Binding-site contacts:
Ligand atom O5 contacts residue ASN16 of chain 1.C at 2.4 Å (h-bond).
Ligand atom C3 contacts residue ASN16 of chain 1.C at 3.8 Å.
Ligand atom O7 contacts residue ASN16 of chain 1.C at 4.3 Å.
Ligand atom C8 contacts residue THR31 of chain 1.C at 4.1 Å.
Ligand atom C3 contacts residue NAG1 of chain 1.M at 3.7 Å.
Ligand atom C2 contacts residue ASN16 of chain 1.C at 2.4 Å.
Ligand atom O3 contacts residue NAG1 of chain 1.M at 3.9 Å.
Ligand atom C8 contacts residue ASN32 of chain 1.C at 3.8 Å.
Ligand atom C5 contacts residue ASN16 of chain 1.C at 3.7 Å.
Ligand atom C7 contacts residue ASN16 of chain 1.C at 3.9 Å.
Ligand atom C8 contacts residue ASN16 of chain 1.C at 3.9 Å.
Ligand atom C1 contacts residue ASN16 of chain 1.C at 1.4 Å.
Ligand atom C4 contacts residue NAG1 of chain 1.M at 4.4 Å.
Ligand atom O4 contacts residue NAG1 of chain 1.M at 4.0 Å.
Ligand atom N2 contacts residue ASN16 of chain 1.C at 2.9 Å (h-bond).
Ligand atom C4 contacts residue ASN16 of chain 1.C at 4.2 Å.
Ligand atom C8 contacts residue THR18 of chain 1.C at 3.6 Å.
Ligand atom C7 contacts residue ASN32 of chain 1.C at 4.5 Å.

A small-molecule ligand and the protein it binds are described below.
Small molecule (SMILES): CC(=O)N[C@H]1[C@H](O[C@H]2[C@H](O)[C@@H](NC(C)=O)CO[C@@H]2CO)O[C@H](CO)[C@@H](O)[C@@H]1O

Sequence of chain 1.C:
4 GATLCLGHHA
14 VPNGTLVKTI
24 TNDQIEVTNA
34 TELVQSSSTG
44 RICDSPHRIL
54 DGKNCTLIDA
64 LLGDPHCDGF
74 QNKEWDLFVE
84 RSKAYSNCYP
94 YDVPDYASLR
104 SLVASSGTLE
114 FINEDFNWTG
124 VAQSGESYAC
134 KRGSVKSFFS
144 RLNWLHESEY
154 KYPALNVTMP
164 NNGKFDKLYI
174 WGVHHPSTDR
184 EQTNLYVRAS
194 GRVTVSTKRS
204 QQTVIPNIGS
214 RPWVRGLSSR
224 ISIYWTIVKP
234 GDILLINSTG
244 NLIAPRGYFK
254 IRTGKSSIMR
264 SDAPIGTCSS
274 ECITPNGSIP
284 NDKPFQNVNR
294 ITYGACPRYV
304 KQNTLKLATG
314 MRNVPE